Sequence of chain 1.A:
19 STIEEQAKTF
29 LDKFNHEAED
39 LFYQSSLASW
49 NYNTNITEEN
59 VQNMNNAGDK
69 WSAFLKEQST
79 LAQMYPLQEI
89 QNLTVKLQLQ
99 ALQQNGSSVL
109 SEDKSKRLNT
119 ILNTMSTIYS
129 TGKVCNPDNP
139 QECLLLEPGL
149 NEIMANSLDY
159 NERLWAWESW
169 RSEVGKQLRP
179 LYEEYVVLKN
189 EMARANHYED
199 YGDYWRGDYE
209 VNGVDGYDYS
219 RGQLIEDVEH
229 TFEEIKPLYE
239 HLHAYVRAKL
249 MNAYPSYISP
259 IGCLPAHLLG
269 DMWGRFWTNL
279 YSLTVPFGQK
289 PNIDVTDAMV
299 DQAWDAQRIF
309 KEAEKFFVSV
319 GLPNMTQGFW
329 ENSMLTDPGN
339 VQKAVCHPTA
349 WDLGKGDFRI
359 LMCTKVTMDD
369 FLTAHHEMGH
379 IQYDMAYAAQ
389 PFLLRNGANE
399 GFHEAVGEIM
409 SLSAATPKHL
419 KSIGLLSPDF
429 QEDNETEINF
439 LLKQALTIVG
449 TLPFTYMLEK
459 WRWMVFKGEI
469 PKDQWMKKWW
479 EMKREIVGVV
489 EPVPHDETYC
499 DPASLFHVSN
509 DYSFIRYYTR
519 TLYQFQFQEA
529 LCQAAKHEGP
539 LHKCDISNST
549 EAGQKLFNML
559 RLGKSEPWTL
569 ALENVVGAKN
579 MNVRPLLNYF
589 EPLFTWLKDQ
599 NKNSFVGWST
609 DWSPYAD

Binding-site contacts:
Ligand atom O7 contacts residue ASN90 of chain 1.A at 4.0 Å.
Ligand atom C7 contacts residue ASN90 of chain 1.A at 3.7 Å.
Ligand atom O5 contacts residue ASN90 of chain 1.A at 2.4 Å (h-bond).
Ligand atom C4 contacts residue ASN90 of chain 1.A at 4.2 Å.
Ligand atom C3 contacts residue ASN90 of chain 1.A at 3.8 Å.
Ligand atom O5 contacts residue THR92 of chain 1.A at 3.7 Å.
Ligand atom C2 contacts residue ASN90 of chain 1.A at 2.4 Å.
Ligand atom C1 contacts residue ASN90 of chain 1.A at 1.4 Å.
Ligand atom N2 contacts residue ASN90 of chain 1.A at 2.9 Å (h-bond).
Ligand atom C5 contacts residue ASN90 of chain 1.A at 3.7 Å.
Ligand atom C1 contacts residue THR92 of chain 1.A at 3.5 Å.
Ligand atom C5 contacts residue THR92 of chain 1.A at 4.3 Å.
Ligand atom O5 contacts residue VAL93 of chain 1.A at 4.3 Å.

The protein below binds the small molecule below.
Small molecule (SMILES): CC(=O)N[C@@H]1[C@@H](O)[C@H](O)[C@@H](CO)O[C@H]1O